Sequence of chain 1.A:
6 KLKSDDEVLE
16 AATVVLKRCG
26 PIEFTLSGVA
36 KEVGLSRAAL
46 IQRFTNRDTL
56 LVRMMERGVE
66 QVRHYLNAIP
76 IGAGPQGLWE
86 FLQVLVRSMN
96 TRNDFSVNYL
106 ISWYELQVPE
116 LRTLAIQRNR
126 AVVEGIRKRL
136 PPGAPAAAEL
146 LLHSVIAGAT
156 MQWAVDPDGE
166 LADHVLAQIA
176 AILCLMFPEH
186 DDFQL

The protein below binds the small molecule below.
Small molecule (SMILES): CC[C@H]1OC(=O)[C@H](C)[C@@H](O[C@H]2C[C@@](C)(OC)[C@@H](O)[C@H](C)O2)[C@H](C)[C@@H](O[C@@H]2O[C@H](C)C[C@H](N(C)C)[C@H]2O)[C@](C)(O)C[C@@H](C)C(=O)[C@H](C)[C@@H](O)[C@]1(C)O

Binding-site contacts:
Ligand atom C37 contacts residue SER107 of chain 1.A at 3.8 Å.
Ligand atom O11 contacts residue VAL127 of chain 1.A at 3.9 Å.
Ligand atom O4 contacts residue ARG123 of chain 1.A at 3.3 Å.
Ligand atom C37 contacts residue TYR104 of chain 1.A at 3.5 Å (hydrophobic).
Ligand atom C34 contacts residue ALA152 of chain 1.A at 3.8 Å (hydrophobic).
Ligand atom C14 contacts residue ARG123 of chain 1.A at 3.7 Å.
Ligand atom C29 contacts residue TYR70 of chain 1.A at 3.7 Å (hydrophobic).
Ligand atom O5 contacts residue LYS22 of chain 1.A at 3.8 Å.
Ligand atom C30 contacts residue ASN103 of chain 1.A at 3.8 Å.
Ligand atom C20 contacts residue LYS22 of chain 1.A at 3.7 Å.
Ligand atom O9 contacts residue SER93 of chain 1.A at 3.6 Å.
Ligand atom C32 contacts residue VAL67 of chain 1.A at 3.9 Å (hydrophobic).
Ligand atom C32 contacts residue VAL127 of chain 1.A at 4.0 Å (hydrophobic).
Ligand atom C20 contacts residue ASN103 of chain 1.A at 3.2 Å.
Ligand atom C25 contacts residue SER93 of chain 1.A at 3.6 Å.
Ligand atom O1 contacts residue ARG123 of chain 1.A at 3.5 Å (salt-bridge).
Ligand atom C21 contacts residue VAL67 of chain 1.A at 3.6 Å (hydrophobic).
Ligand atom C34 contacts residue HIS148 of chain 1.A at 3.8 Å.
Ligand atom C27 contacts residue LEU90 of chain 1.A at 3.7 Å (hydrophobic).
Ligand atom C28 contacts residue SER93 of chain 1.A at 3.1 Å.
Ligand atom O13 contacts residue MET156 of chain 1.B at 2.7 Å.
Ligand atom O12 contacts residue ASN124 of chain 1.A at 3.3 Å (h-bond).
Ligand atom C27 contacts residue SER93 of chain 1.A at 3.7 Å.
Ligand atom C13 contacts residue MET156 of chain 1.B at 3.7 Å (hydrophobic).
Ligand atom C26 contacts residue SER93 of chain 1.A at 3.9 Å.
Ligand atom C25 contacts residue TYR70 of chain 1.A at 3.9 Å (hydrophobic).
Ligand atom C33 contacts residue LEU90 of chain 1.A at 3.8 Å (hydrophobic).
Ligand atom O11 contacts residue HIS148 of chain 1.A at 3.1 Å (h-bond).
Ligand atom C12 contacts residue MET156 of chain 1.B at 3.6 Å (hydrophobic).
Ligand atom O13 contacts residue ALA152 of chain 1.A at 3.4 Å.
Ligand atom C37 contacts residue ASN103 of chain 1.A at 3.6 Å.
Ligand atom C21 contacts residue GLY63 of chain 1.A at 3.7 Å.
Ligand atom C19 contacts residue THR18 of chain 1.A at 3.7 Å.
Ligand atom C36 contacts residue MET156 of chain 1.B at 3.9 Å (hydrophobic).
Ligand atom C34 contacts residue ILE151 of chain 1.A at 3.7 Å (hydrophobic).
Ligand atom C36 contacts residue TYR104 of chain 1.A at 3.5 Å (hydrophobic).
Ligand atom O12 contacts residue MET156 of chain 1.B at 3.2 Å.
Ligand atom O11 contacts residue ASN124 of chain 1.A at 3.5 Å (h-bond).
Ligand atom C27 contacts residue TYR70 of chain 1.A at 3.9 Å (hydrophobic).
Ligand atom C35 contacts residue MET94 of chain 1.A at 3.7 Å (hydrophobic).

Sequence of chain 1.B:
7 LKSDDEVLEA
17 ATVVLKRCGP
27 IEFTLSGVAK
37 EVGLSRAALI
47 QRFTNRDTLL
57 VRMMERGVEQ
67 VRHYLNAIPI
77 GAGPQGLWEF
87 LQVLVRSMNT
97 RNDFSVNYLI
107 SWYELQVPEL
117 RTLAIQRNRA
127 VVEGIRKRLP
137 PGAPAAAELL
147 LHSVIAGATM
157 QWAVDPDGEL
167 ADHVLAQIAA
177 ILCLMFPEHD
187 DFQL